Sequence of chain 3.C:
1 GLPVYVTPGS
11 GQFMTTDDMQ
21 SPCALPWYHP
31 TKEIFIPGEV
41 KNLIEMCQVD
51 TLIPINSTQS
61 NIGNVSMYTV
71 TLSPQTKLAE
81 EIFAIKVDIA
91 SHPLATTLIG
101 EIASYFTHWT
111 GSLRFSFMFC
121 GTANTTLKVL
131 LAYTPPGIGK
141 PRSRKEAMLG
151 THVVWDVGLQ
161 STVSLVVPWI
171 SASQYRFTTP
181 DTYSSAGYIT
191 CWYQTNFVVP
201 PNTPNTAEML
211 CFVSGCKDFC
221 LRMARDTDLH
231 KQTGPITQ

Binding-site contacts:
Ligand atom N1A contacts residue PHE179 of chain 3.A at 3.7 Å.
Ligand atom CM4 contacts residue PHE179 of chain 3.A at 3.8 Å (hydrophobic).
Ligand atom F3 contacts residue TYR142 of chain 3.A at 2.8 Å.
Ligand atom CM6 contacts residue TYR144 of chain 3.A at 3.3 Å (hydrophobic).
Ligand atom O1 contacts residue MET214 of chain 3.A at 3.5 Å (h-bond).
Ligand atom N3A contacts residue TYR144 of chain 3.A at 3.7 Å.
Ligand atom C2A contacts residue TYR144 of chain 3.A at 3.5 Å (hydrophobic).
Ligand atom C1B contacts residue ILE98 of chain 3.A at 3.6 Å (hydrophobic).
Ligand atom F2 contacts residue VAL168 of chain 3.A at 2.6 Å.
Ligand atom N1A contacts residue TYR144 of chain 3.A at 3.1 Å.
Ligand atom C5 contacts residue MET214 of chain 3.A at 3.5 Å (hydrophobic).
Ligand atom C1B contacts residue LEU181 of chain 3.A at 3.7 Å (hydrophobic).
Ligand atom F3 contacts residue MET143 of chain 3.A at 3.3 Å.
Ligand atom C5B contacts residue TYR144 of chain 3.A at 3.5 Å (hydrophobic).
Ligand atom CM4 contacts residue TYR142 of chain 3.A at 3.5 Å (hydrophobic).
Ligand atom F3 contacts residue ALA166 of chain 3.A at 2.8 Å.
Ligand atom C4B contacts residue LEU181 of chain 3.A at 3.5 Å (hydrophobic).
Ligand atom N3A contacts residue PHE179 of chain 3.A at 3.2 Å.
Ligand atom C3A contacts residue TYR144 of chain 3.A at 3.4 Å (hydrophobic).
Ligand atom CM2 contacts residue ILE122 of chain 3.A at 3.5 Å (hydrophobic).
Ligand atom F1 contacts residue TYR142 of chain 3.A at 3.6 Å.
Ligand atom O1A contacts residue TYR144 of chain 3.A at 3.1 Å.
Ligand atom C3A contacts residue PHE179 of chain 3.A at 3.4 Å (hydrophobic).
Ligand atom C6B contacts residue LEU181 of chain 3.A at 3.4 Å (hydrophobic).
Ligand atom N1A contacts residue LEU181 of chain 3.A at 3.7 Å.
Ligand atom F1 contacts residue PHE179 of chain 3.A at 3.8 Å.
Ligand atom F1 contacts residue LEU217 of chain 3.A at 3.4 Å.
Ligand atom CM3 contacts residue ASN212 of chain 3.A at 3.5 Å.
Ligand atom O1B contacts residue ILE98 of chain 3.A at 3.0 Å.
Ligand atom C2A contacts residue PHE179 of chain 3.A at 3.6 Å (hydrophobic).
Ligand atom CM3 contacts residue TYR190 of chain 3.A at 3.5 Å (hydrophobic).
Ligand atom C5B contacts residue LEU181 of chain 3.A at 3.4 Å (hydrophobic).
Ligand atom F2 contacts residue TYR142 of chain 3.A at 3.6 Å.
Ligand atom CM6 contacts residue LEU184 of chain 3.A at 3.0 Å (hydrophobic).
Ligand atom C1C contacts residue MET214 of chain 3.A at 3.5 Å (hydrophobic).
Ligand atom F2 contacts residue PHE179 of chain 3.A at 3.3 Å.
Ligand atom F3 contacts residue SER167 of chain 3.A at 3.8 Å.
Ligand atom C4 contacts residue TYR190 of chain 3.A at 3.4 Å (hydrophobic).
Ligand atom F3 contacts residue TYR144 of chain 3.A at 2.9 Å.
Ligand atom CM6 contacts residue MET214 of chain 3.A at 3.5 Å (hydrophobic).

This protein binds this small molecule.
Small molecule (SMILES): Cc1cc(CCCOc2c(C)cc(-c3noc(C(F)(F)F)n3)cc2C)on1

Sequence of chain 3.A:
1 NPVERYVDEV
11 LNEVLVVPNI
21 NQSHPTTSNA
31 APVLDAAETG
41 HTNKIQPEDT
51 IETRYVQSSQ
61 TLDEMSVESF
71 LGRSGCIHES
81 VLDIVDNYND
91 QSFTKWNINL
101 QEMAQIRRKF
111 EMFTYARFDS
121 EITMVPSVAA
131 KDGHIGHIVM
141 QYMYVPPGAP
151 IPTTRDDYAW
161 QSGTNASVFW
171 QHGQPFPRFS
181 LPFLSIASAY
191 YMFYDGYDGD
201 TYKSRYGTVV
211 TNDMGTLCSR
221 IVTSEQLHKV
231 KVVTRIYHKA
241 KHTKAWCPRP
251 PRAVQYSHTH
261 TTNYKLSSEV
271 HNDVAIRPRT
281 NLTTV